This small molecule binds to this protein.
Small molecule (SMILES): Cc1cc(CCCOc2c(C)cc(-c3noc(C(F)(F)F)n3)cc2C)on1

Binding-site contacts:
Ligand atom N2 contacts residue PHE119 of chain 3.A at 3.5 Å.
Ligand atom F2 contacts residue SER174 of chain 3.A at 3.7 Å.
Ligand atom F3 contacts residue ALA149 of chain 3.A at 3.6 Å.
Ligand atom C3 contacts residue THR101 of chain 3.A at 3.8 Å.
Ligand atom C2B contacts residue ILE188 of chain 3.A at 3.7 Å (hydrophobic).
Ligand atom N3A contacts residue TYR151 of chain 3.A at 3.6 Å.
Ligand atom CM2 contacts residue ILE188 of chain 3.A at 3.6 Å (hydrophobic).
Ligand atom O1A contacts residue LEU186 of chain 3.A at 3.7 Å.
Ligand atom O1 contacts residue TYR197 of chain 3.A at 3.3 Å.
Ligand atom CM4 contacts residue LEU186 of chain 3.A at 3.8 Å (hydrophobic).
Ligand atom N1A contacts residue LEU226 of chain 3.A at 3.6 Å.
Ligand atom C1B contacts residue LEU99 of chain 3.A at 3.6 Å (hydrophobic).
Ligand atom CM4 contacts residue PRO173 of chain 3.A at 3.7 Å (hydrophobic).
Ligand atom CM2 contacts residue LEU99 of chain 3.A at 3.3 Å (hydrophobic).
Ligand atom F3 contacts residue MET150 of chain 3.A at 3.8 Å.
Ligand atom C3A contacts residue LEU186 of chain 3.A at 3.8 Å (hydrophobic).
Ligand atom C2A contacts residue LEU226 of chain 3.A at 3.8 Å (hydrophobic).
Ligand atom C3C contacts residue THR121 of chain 3.A at 3.7 Å.
Ligand atom F3 contacts residue SER174 of chain 3.A at 3.8 Å.
Ligand atom CM4 contacts residue ALA149 of chain 3.A at 3.6 Å (hydrophobic).
Ligand atom C6B contacts residue LEU99 of chain 3.A at 3.9 Å (hydrophobic).
Ligand atom F3 contacts residue PRO173 of chain 3.A at 2.6 Å.
Ligand atom CM3 contacts residue THR101 of chain 3.A at 3.8 Å.
Ligand atom O1B contacts residue LEU99 of chain 3.A at 3.6 Å.
Ligand atom N2 contacts residue TYR197 of chain 3.A at 3.4 Å.
Ligand atom O1A contacts residue LEU226 of chain 3.A at 3.6 Å.
Ligand atom O1 contacts residue PHE119 of chain 3.A at 3.5 Å.
Ligand atom F1 contacts residue LEU186 of chain 3.A at 3.1 Å.
Ligand atom CM6 contacts residue TRP97 of chain 3.A at 3.6 Å (hydrophobic).
Ligand atom C2B contacts residue LEU99 of chain 3.A at 3.4 Å (hydrophobic).
Ligand atom CM2 contacts residue MET191 of chain 3.A at 3.4 Å (hydrophobic).
Ligand atom F3 contacts residue TYR151 of chain 3.A at 2.9 Å.
Ligand atom C5B contacts residue ILE123 of chain 3.A at 3.7 Å (hydrophobic).
Ligand atom CM6 contacts residue ILE123 of chain 3.A at 3.8 Å (hydrophobic).
Ligand atom F2 contacts residue ALA149 of chain 3.A at 2.5 Å.
Ligand atom F2 contacts residue VAL175 of chain 3.A at 3.2 Å.
Ligand atom C4 contacts residue THR101 of chain 3.A at 3.8 Å.
Ligand atom C3B contacts residue ILE188 of chain 3.A at 3.5 Å (hydrophobic).
Ligand atom C6B contacts residue ILE123 of chain 3.A at 3.8 Å (hydrophobic).
Ligand atom C3A contacts residue LEU226 of chain 3.A at 3.8 Å (hydrophobic).

Sequence of chain 3.A:
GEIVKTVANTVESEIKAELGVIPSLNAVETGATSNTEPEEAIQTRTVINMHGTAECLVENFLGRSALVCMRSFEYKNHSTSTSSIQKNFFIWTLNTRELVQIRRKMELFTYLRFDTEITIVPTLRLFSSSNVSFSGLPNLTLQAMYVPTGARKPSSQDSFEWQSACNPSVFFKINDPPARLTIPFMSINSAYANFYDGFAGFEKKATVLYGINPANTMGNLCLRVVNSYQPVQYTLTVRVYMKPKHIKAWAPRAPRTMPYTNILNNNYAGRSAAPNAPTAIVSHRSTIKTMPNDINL

Sequence of chain 3.C:
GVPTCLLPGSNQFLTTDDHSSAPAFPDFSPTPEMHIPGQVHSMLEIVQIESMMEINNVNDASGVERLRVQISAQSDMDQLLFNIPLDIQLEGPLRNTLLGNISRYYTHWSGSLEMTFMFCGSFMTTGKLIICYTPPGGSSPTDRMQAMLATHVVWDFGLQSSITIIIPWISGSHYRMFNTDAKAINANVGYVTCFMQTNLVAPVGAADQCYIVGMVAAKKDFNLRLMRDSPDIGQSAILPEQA

Sequence of chain 4.C:
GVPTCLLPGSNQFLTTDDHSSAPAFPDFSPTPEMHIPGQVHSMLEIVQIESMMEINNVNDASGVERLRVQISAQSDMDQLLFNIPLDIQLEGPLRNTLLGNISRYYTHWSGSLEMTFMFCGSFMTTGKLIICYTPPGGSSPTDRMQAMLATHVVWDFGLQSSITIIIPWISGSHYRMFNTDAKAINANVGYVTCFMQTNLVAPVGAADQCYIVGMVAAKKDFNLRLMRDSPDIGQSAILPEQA